Binding-site contacts:
Ligand atom O72 contacts residue ISJ1 of chain 1.P at 0.8 Å (h-bond).
Ligand atom O'L contacts residue ARG7 of chain 1.E at 2.4 Å (salt-bridge).
Ligand atom C5 contacts residue ISJ1 of chain 1.P at 0.3 Å.
Ligand atom O'L contacts residue CIR90 of chain 1.E at 2.9 Å (h-bond).
Ligand atom O72 contacts residue ALA59 of chain 1.D at 3.6 Å.
Ligand atom O1' contacts residue LEU115 of chain 1.E at 3.2 Å.
Ligand atom O72 contacts residue LYS60 of chain 1.D at 3.6 Å.
Ligand atom O4 contacts residue THR74 of chain 1.D at 3.2 Å (h-bond).
Ligand atom C2 contacts residue PHE57 of chain 1.D at 3.5 Å (hydrophobic).
Ligand atom O71 contacts residue ISJ1 of chain 1.P at 0.6 Å.
Ligand atom C6 contacts residue ISJ1 of chain 1.P at 0.5 Å.
Ligand atom C2' contacts residue ISJ1 of chain 1.P at 0.3 Å.
Ligand atom C4 contacts residue CIR90 of chain 1.E at 3.3 Å.
Ligand atom O71 contacts residue ALA59 of chain 1.D at 3.6 Å.
Ligand atom C1 contacts residue ISJ1 of chain 1.P at 0.8 Å.
Ligand atom C7 contacts residue ALA59 of chain 1.D at 3.6 Å (hydrophobic).
Ligand atom O4 contacts residue CIR90 of chain 1.E at 3.8 Å.
Ligand atom O'M contacts residue ARG7 of chain 1.E at 3.1 Å (salt-bridge).
Ligand atom O'L contacts residue ISJ1 of chain 1.P at 0.6 Å (h-bond).
Ligand atom C1' contacts residue ISJ1 of chain 1.P at 0.2 Å.
Ligand atom O'M contacts residue TYR108 of chain 1.E at 3.1 Å (h-bond).
Ligand atom O1' contacts residue ISJ1 of chain 1.P at 1.0 Å.
Ligand atom C7 contacts residue ISJ1 of chain 1.P at 0.7 Å.
Ligand atom C5 contacts residue VAL73 of chain 1.D at 3.6 Å (hydrophobic).
Ligand atom C4 contacts residue GLU78 of chain 1.E at 3.4 Å.
Ligand atom C2 contacts residue ISJ1 of chain 1.P at 0.6 Å.
Ligand atom C8 contacts residue ISJ1 of chain 1.P at 1.6 Å.
Ligand atom C4 contacts residue ISJ1 of chain 1.P at 0.3 Å.
Ligand atom C3 contacts residue ISJ1 of chain 1.P at 1.0 Å.
Ligand atom O4 contacts residue GLU78 of chain 1.E at 2.6 Å (salt-bridge).
Ligand atom O'M contacts residue ISJ1 of chain 1.P at 0.8 Å (h-bond).
Ligand atom C2' contacts residue ARG7 of chain 1.E at 3.3 Å.
Ligand atom O4 contacts residue CYS75 of chain 1.D at 2.9 Å (h-bond).
Ligand atom C6 contacts residue ARG7 of chain 1.E at 3.7 Å.
Ligand atom C5 contacts residue THR74 of chain 1.D at 3.4 Å.
Ligand atom C6 contacts residue VAL73 of chain 1.D at 3.5 Å (hydrophobic).
Ligand atom C3 contacts residue PHE57 of chain 1.D at 3.4 Å (hydrophobic).
Ligand atom C5 contacts residue ARG7 of chain 1.E at 3.6 Å.
Ligand atom O1' contacts residue CIR90 of chain 1.E at 3.1 Å (h-bond).
Ligand atom O4 contacts residue ISJ1 of chain 1.P at 0.6 Å (h-bond).

A small-molecule ligand and the protein it binds are described below.
Small molecule (SMILES): O=C(O)C(=O)CC1(C(=O)O)C=CC(O)C=C1

Sequence of chain 1.D:
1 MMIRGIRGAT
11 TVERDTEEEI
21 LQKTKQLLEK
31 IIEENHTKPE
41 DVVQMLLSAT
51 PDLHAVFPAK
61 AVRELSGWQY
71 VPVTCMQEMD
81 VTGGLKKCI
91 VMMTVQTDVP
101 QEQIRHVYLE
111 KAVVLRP

Sequence of chain 1.E:
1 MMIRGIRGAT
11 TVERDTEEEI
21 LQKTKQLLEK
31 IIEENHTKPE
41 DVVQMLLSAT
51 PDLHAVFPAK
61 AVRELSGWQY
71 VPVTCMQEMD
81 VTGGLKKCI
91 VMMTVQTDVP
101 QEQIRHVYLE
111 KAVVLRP